Sequence of chain 1.A:
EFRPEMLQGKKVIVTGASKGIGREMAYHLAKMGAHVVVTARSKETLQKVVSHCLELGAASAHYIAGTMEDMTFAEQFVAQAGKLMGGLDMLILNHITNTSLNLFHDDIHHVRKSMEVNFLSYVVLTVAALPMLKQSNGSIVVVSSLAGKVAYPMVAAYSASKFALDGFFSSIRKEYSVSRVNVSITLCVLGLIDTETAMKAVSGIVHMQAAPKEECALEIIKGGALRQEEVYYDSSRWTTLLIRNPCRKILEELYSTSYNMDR

Sequence of chain 1.B:
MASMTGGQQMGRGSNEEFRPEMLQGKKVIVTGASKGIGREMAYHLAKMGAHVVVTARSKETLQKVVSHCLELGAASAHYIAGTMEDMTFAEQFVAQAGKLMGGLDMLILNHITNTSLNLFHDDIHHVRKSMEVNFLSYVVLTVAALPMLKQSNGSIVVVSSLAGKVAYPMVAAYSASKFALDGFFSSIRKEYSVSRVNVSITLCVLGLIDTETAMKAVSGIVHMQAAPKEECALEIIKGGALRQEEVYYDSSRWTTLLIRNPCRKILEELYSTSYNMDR

A protein and the small-molecule ligand that binds it are described below.
Small molecule (SMILES): Clc1ccc(C2(c3nnc4c(C5CC5)cccn34)CC2)cc1

Binding-site contacts:
Ligand atom C15 contacts residue TYR171 of chain 1.A at 3.6 Å (hydrophobic).
Ligand atom C2 contacts residue LEU211 of chain 1.A at 3.7 Å (hydrophobic).
Ligand atom C1 contacts residue LEU211 of chain 1.A at 3.9 Å (hydrophobic).
Ligand atom N8 contacts residue TYR177 of chain 1.A at 3.4 Å (h-bond).
Ligand atom CL19 contacts residue TYR171 of chain 1.A at 4.0 Å.
Ligand atom C13 contacts residue LEU211 of chain 1.A at 3.4 Å (hydrophobic).
Ligand atom C16 contacts residue TYR171 of chain 1.A at 3.5 Å (hydrophobic).
Ligand atom C14 contacts residue TYR171 of chain 1.A at 3.7 Å (hydrophobic).
Ligand atom C22 contacts residue ILE115 of chain 1.A at 3.5 Å (hydrophobic).
Ligand atom C7 contacts residue SER164 of chain 1.A at 3.7 Å.
Ligand atom C15 contacts residue VAL225 of chain 1.A at 3.9 Å (hydrophobic).
Ligand atom C7 contacts residue NAP1 of chain 1.E at 3.6 Å.
Ligand atom C21 contacts residue ILE115 of chain 1.A at 3.8 Å (hydrophobic).
Ligand atom N8 contacts residue NAP1 of chain 1.E at 3.2 Å.
Ligand atom C12 contacts residue LEU209 of chain 1.A at 4.0 Å (hydrophobic).
Ligand atom C10 contacts residue SER164 of chain 1.A at 4.0 Å.
Ligand atom C4 contacts residue TYR177 of chain 1.A at 3.7 Å (hydrophobic).
Ligand atom N8 contacts residue SER164 of chain 1.A at 2.7 Å (h-bond).
Ligand atom CL19 contacts residue PRO172 of chain 1.A at 3.7 Å.
Ligand atom CL19 contacts residue VAL225 of chain 1.A at 3.6 Å.
Ligand atom CL19 contacts residue MET173 of chain 1.A at 3.7 Å.
Ligand atom C21 contacts residue NAP1 of chain 1.E at 3.7 Å.
Ligand atom C2 contacts residue NAP1 of chain 1.E at 4.0 Å.
Ligand atom N9 contacts residue NAP1 of chain 1.E at 3.2 Å.
Ligand atom C6 contacts residue ALA217 of chain 1.A at 3.6 Å (hydrophobic).
Ligand atom N9 contacts residue SER164 of chain 1.A at 3.6 Å.
Ligand atom C1 contacts residue VAL221 of chain 1.A at 3.8 Å (hydrophobic).
Ligand atom CL19 contacts residue TYR278 of chain 1.B at 3.6 Å.
Ligand atom C13 contacts residue GLY210 of chain 1.A at 3.5 Å.
Ligand atom C15 contacts residue MET227 of chain 1.A at 3.9 Å (hydrophobic).
Ligand atom C12 contacts residue SER164 of chain 1.A at 3.4 Å.
Ligand atom C1 contacts residue ALA217 of chain 1.A at 3.6 Å (hydrophobic).
Ligand atom C17 contacts residue VAL174 of chain 1.A at 3.8 Å (hydrophobic).
Ligand atom C20 contacts residue TYR177 of chain 1.A at 3.8 Å (hydrophobic).
Ligand atom C5 contacts residue NAP1 of chain 1.E at 4.0 Å.
Ligand atom N9 contacts residue TYR177 of chain 1.A at 2.6 Å (h-bond).
Ligand atom C12 contacts residue LEU165 of chain 1.A at 4.0 Å (hydrophobic).
Ligand atom C4 contacts residue NAP1 of chain 1.E at 3.5 Å.
Ligand atom N3 contacts residue NAP1 of chain 1.E at 3.7 Å.
Ligand atom C17 contacts residue TYR171 of chain 1.A at 3.8 Å (hydrophobic).